Sequence of chain 1.D:
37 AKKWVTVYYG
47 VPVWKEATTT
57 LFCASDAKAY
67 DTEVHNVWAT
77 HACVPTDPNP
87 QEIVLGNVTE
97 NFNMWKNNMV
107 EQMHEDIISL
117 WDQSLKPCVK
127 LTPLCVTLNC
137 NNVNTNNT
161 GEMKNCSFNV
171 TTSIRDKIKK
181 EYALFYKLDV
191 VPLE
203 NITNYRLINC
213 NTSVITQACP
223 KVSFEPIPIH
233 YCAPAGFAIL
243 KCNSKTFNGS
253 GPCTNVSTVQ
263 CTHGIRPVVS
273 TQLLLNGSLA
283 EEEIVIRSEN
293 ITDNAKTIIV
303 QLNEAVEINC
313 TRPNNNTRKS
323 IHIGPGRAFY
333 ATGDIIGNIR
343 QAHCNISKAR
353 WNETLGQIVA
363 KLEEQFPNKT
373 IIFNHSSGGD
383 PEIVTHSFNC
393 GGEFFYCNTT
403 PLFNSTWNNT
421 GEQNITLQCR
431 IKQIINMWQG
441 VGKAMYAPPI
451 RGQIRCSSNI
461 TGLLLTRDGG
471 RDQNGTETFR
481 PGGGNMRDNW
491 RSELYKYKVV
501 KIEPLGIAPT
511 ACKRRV

This small molecule binds to this protein.
Small molecule (SMILES): CC(=O)N[C@H]1[C@H](O[C@H]2[C@H](O)[C@@H](NC(C)=O)CO[C@@H]2CO)O[C@H](CO)[C@@H](O)[C@@H]1O

Binding-site contacts:
Ligand atom C7 contacts residue ASN245 of chain 1.D at 2.9 Å.
Ligand atom O7 contacts residue LYS243 of chain 1.D at 4.4 Å.
Ligand atom C7 contacts residue VAL90 of chain 1.D at 4.2 Å (hydrophobic).
Ligand atom O7 contacts residue ASN245 of chain 1.D at 3.2 Å.
Ligand atom O5 contacts residue ASN257 of chain 1.D at 2.5 Å (h-bond).
Ligand atom C2 contacts residue ASN257 of chain 1.D at 2.6 Å.
Ligand atom C3 contacts residue VAL90 of chain 1.D at 4.5 Å (hydrophobic).
Ligand atom N2 contacts residue ASN257 of chain 1.D at 2.7 Å (h-bond).
Ligand atom C1 contacts residue ASN245 of chain 1.D at 3.7 Å.
Ligand atom O7 contacts residue SER259 of chain 1.D at 3.4 Å.
Ligand atom N2 contacts residue ASN245 of chain 1.D at 3.0 Å.
Ligand atom C8 contacts residue LYS243 of chain 1.D at 3.1 Å.
Ligand atom C1 contacts residue ASN257 of chain 1.D at 1.5 Å.
Ligand atom O6 contacts residue GLU88 of chain 1.D at 3.5 Å (salt-bridge).
Ligand atom O3 contacts residue VAL90 of chain 1.D at 3.6 Å.
Ligand atom O7 contacts residue VAL90 of chain 1.D at 3.6 Å.
Ligand atom C7 contacts residue SER259 of chain 1.D at 3.5 Å.
Ligand atom O3 contacts residue ASN245 of chain 1.D at 4.2 Å.
Ligand atom C4 contacts residue ASN257 of chain 1.D at 4.3 Å.
Ligand atom C2 contacts residue ASN245 of chain 1.D at 4.1 Å.
Ligand atom C3 contacts residue ASN245 of chain 1.D at 4.0 Å.
Ligand atom C8 contacts residue ASN257 of chain 1.D at 2.9 Å.
Ligand atom C8 contacts residue SER259 of chain 1.D at 3.0 Å.
Ligand atom C2 contacts residue VAL90 of chain 1.D at 4.4 Å (hydrophobic).
Ligand atom C3 contacts residue ASN257 of chain 1.D at 3.8 Å.
Ligand atom C5 contacts residue ASN257 of chain 1.D at 3.6 Å.
Ligand atom C8 contacts residue CYS244 of chain 1.D at 4.0 Å (hydrophobic).
Ligand atom C7 contacts residue ASN257 of chain 1.D at 3.6 Å.
Ligand atom C8 contacts residue VAL258 of chain 1.D at 4.1 Å (hydrophobic).
Ligand atom C8 contacts residue ASN245 of chain 1.D at 2.9 Å.